Sequence of chain 1.B:
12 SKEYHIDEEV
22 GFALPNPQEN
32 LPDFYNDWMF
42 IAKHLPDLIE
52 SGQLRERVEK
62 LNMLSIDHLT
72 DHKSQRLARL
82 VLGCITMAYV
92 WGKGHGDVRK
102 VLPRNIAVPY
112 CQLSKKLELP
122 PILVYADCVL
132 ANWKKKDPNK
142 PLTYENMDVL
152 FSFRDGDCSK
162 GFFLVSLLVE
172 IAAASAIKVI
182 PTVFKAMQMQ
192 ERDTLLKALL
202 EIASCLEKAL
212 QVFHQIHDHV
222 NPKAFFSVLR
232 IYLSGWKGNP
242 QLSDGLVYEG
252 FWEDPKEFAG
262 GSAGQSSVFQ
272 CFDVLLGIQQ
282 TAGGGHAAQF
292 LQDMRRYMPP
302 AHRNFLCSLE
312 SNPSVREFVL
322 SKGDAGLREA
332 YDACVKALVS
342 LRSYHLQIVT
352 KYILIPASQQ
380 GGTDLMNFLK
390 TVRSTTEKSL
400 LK

Binding-site contacts:
Ligand atom NAF contacts residue HEM1 of chain 1.E at 3.7 Å.
Ligand atom CAB contacts residue ALA264 of chain 1.B at 4.1 Å (hydrophobic).
Ligand atom NAO contacts residue HIS346 of chain 1.B at 3.9 Å.
Ligand atom FAR contacts residue VAL130 of chain 1.B at 3.3 Å.
Ligand atom CAB contacts residue SER263 of chain 1.B at 3.6 Å.
Ligand atom CL contacts residue CYS129 of chain 1.B at 3.8 Å.
Ligand atom CAG contacts residue ALA264 of chain 1.B at 3.5 Å (hydrophobic).
Ligand atom FAR contacts residue PHE163 of chain 1.B at 3.6 Å.
Ligand atom CL contacts residue GLY262 of chain 1.B at 3.9 Å.
Ligand atom CAL contacts residue PHE163 of chain 1.B at 3.5 Å (hydrophobic).
Ligand atom CAN contacts residue ALA264 of chain 1.B at 3.5 Å (hydrophobic).
Ligand atom CL contacts residue LEU234 of chain 1.B at 3.8 Å.
Ligand atom CAJ contacts residue ALA264 of chain 1.B at 4.0 Å (hydrophobic).
Ligand atom CAK contacts residue SER167 of chain 1.B at 3.1 Å.
Ligand atom NAC contacts residue GLY262 of chain 1.B at 3.4 Å (h-bond).
Ligand atom FAR contacts residue PHE164 of chain 1.B at 3.2 Å.
Ligand atom NAH contacts residue ALA264 of chain 1.B at 2.8 Å.
Ligand atom CAI contacts residue ALA264 of chain 1.B at 3.4 Å (hydrophobic).
Ligand atom CAK contacts residue PHE163 of chain 1.B at 3.4 Å (hydrophobic).
Ligand atom CAL contacts residue VAL130 of chain 1.B at 3.8 Å (hydrophobic).
Ligand atom CAJ contacts residue SER167 of chain 1.B at 3.5 Å.
Ligand atom NAC contacts residue SER263 of chain 1.B at 4.1 Å.
Ligand atom CAG contacts residue HEM1 of chain 1.E at 3.0 Å.
Ligand atom NAH contacts residue SER263 of chain 1.B at 4.0 Å.
Ligand atom CAB contacts residue HEM1 of chain 1.E at 4.0 Å.
Ligand atom NAE contacts residue HEM1 of chain 1.E at 3.8 Å.
Ligand atom CAI contacts residue SER263 of chain 1.B at 4.0 Å.
Ligand atom CAA contacts residue HEM1 of chain 1.E at 3.4 Å.
Ligand atom NAO contacts residue HEM1 of chain 1.E at 2.0 Å.
Ligand atom CAJ contacts residue PHE163 of chain 1.B at 3.6 Å (hydrophobic).
Ligand atom NAF contacts residue SER263 of chain 1.B at 2.7 Å (h-bond).
Ligand atom NAE contacts residue PHE163 of chain 1.B at 3.5 Å.
Ligand atom NAO contacts residue ALA264 of chain 1.B at 3.2 Å.
Ligand atom NAF contacts residue ALA264 of chain 1.B at 3.5 Å (h-bond).
Ligand atom NAH contacts residue HEM1 of chain 1.E at 3.7 Å.
Ligand atom CAN contacts residue SER263 of chain 1.B at 3.6 Å.
Ligand atom OAP contacts residue HEM1 of chain 1.E at 2.1 Å (h-bond).
Ligand atom CAB contacts residue GLY262 of chain 1.B at 3.8 Å.
Ligand atom NAF contacts residue GLY262 of chain 1.B at 3.9 Å.
Ligand atom OAP contacts residue ALA264 of chain 1.B at 3.5 Å (h-bond).

The protein below binds the small molecule below.
Small molecule (SMILES): Nc1nonc1/C(=N\O)Nc1ccc(F)c(Cl)c1